Binding-site contacts:
Ligand atom O3 contacts residue LYS134 of chain 1.B at 3.5 Å (salt-bridge).
Ligand atom O3 contacts residue FE1 of chain 1.M at 2.2 Å.
Ligand atom C5 contacts residue LYS134 of chain 1.B at 4.0 Å.
Ligand atom C3 contacts residue FE1 of chain 1.M at 2.8 Å.
Ligand atom C4 contacts residue TYR106 of chain 1.B at 4.0 Å (hydrophobic).
Ligand atom C2 contacts residue FE1 of chain 1.M at 4.1 Å.
Ligand atom C6 contacts residue LYS125 of chain 1.B at 3.7 Å.
Ligand atom C4 contacts residue FE1 of chain 1.M at 2.6 Å.
Ligand atom C contacts residue TYR132 of chain 1.B at 3.8 Å (hydrophobic).
Ligand atom C contacts residue PHE133 of chain 1.B at 3.4 Å (hydrophobic).
Ligand atom C5 contacts residue LYS125 of chain 1.B at 3.7 Å.
Ligand atom O4 contacts residue LYS134 of chain 1.B at 4.2 Å.
Ligand atom C1 contacts residue LYS134 of chain 1.B at 3.7 Å.
Ligand atom C3 contacts residue LYS125 of chain 1.B at 3.5 Å.
Ligand atom C5 contacts residue FE1 of chain 1.M at 3.9 Å.
Ligand atom C1 contacts residue LYS125 of chain 1.B at 3.7 Å.
Ligand atom C4 contacts residue LYS125 of chain 1.B at 3.8 Å.
Ligand atom O4 contacts residue TYR106 of chain 1.B at 3.4 Å (h-bond).
Ligand atom C3 contacts residue LYS134 of chain 1.B at 3.6 Å.
Ligand atom C contacts residue LYS125 of chain 1.B at 4.2 Å.
Ligand atom O4 contacts residue FE1 of chain 1.M at 1.9 Å.
Ligand atom C2 contacts residue LYS125 of chain 1.B at 3.6 Å.
Ligand atom C6 contacts residue PHE123 of chain 1.B at 4.0 Å (hydrophobic).
Ligand atom O3 contacts residue LYS125 of chain 1.B at 3.8 Å.
Ligand atom C5 contacts residue PHE123 of chain 1.B at 4.2 Å (hydrophobic).
Ligand atom C6 contacts residue LYS134 of chain 1.B at 4.0 Å.
Ligand atom C contacts residue LYS134 of chain 1.B at 3.7 Å.
Ligand atom C2 contacts residue LYS134 of chain 1.B at 3.6 Å.
Ligand atom O4 contacts residue LYS125 of chain 1.B at 4.4 Å.
Ligand atom C4 contacts residue LYS134 of chain 1.B at 3.8 Å.
Ligand atom C5 contacts residue TYR106 of chain 1.B at 3.6 Å (hydrophobic).

Sequence of chain 1.B:
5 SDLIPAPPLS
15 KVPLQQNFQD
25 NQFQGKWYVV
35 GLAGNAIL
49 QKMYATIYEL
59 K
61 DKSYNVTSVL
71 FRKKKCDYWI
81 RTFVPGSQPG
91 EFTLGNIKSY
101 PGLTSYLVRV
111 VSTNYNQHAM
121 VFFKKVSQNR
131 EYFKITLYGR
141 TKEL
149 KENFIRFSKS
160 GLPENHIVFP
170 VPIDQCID

This small molecule binds to this protein.
Small molecule (SMILES): Cc1ccc(O)c(O)c1